Binding-site contacts:
Ligand atom O7 contacts residue ASN154 of chain 26.A at 3.8 Å.
Ligand atom C7 contacts residue ASN154 of chain 26.A at 3.5 Å.
Ligand atom N2 contacts residue ASN154 of chain 26.A at 2.9 Å (h-bond).
Ligand atom C1 contacts residue SER156 of chain 26.A at 4.3 Å.
Ligand atom O5 contacts residue ASN154 of chain 26.A at 2.4 Å (h-bond).
Ligand atom C3 contacts residue ASN154 of chain 26.A at 3.8 Å.
Ligand atom C2 contacts residue ASN154 of chain 26.A at 2.5 Å.
Ligand atom C8 contacts residue ASN154 of chain 26.A at 4.2 Å.
Ligand atom C5 contacts residue ASN154 of chain 26.A at 3.7 Å.
Ligand atom C1 contacts residue ASN154 of chain 26.A at 1.4 Å.
Ligand atom C4 contacts residue ASN154 of chain 26.A at 4.2 Å.

A small-molecule ligand and the protein it binds are described below.
Small molecule (SMILES): CC(=O)N[C@@H]1[C@@H](O)[C@H](O)[C@@H](CO)O[C@H]1O

Sequence of chain 26.A:
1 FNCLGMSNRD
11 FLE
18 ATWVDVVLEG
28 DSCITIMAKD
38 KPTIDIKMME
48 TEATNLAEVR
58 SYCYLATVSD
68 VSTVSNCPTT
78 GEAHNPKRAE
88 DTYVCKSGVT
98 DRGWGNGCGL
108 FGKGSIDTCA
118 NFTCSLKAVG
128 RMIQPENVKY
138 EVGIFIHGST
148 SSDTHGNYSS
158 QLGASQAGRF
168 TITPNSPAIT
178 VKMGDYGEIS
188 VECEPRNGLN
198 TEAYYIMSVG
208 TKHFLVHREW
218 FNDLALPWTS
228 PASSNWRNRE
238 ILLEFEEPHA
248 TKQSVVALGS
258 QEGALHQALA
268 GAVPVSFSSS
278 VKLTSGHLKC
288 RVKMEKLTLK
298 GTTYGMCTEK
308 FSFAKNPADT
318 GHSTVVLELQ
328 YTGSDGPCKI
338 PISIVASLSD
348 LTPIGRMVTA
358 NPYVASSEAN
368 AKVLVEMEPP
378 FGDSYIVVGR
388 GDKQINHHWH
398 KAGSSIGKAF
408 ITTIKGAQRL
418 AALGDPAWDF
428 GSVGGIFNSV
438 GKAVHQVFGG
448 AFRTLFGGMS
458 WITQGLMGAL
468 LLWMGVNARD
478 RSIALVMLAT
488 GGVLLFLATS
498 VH